Sequence of chain 1.A:
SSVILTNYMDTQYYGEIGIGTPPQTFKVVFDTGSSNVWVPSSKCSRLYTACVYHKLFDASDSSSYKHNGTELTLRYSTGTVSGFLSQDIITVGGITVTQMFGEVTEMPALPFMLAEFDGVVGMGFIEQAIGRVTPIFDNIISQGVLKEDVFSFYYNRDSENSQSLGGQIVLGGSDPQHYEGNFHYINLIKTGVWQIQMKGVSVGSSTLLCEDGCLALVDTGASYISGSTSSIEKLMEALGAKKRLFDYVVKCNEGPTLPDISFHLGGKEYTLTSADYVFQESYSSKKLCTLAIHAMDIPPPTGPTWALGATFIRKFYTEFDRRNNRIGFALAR

Binding-site contacts:
Ligand atom C3 contacts residue GLY221 of chain 1.A at 3.7 Å.
Ligand atom C22 contacts residue GLN12 of chain 1.A at 3.4 Å.
Ligand atom C5 contacts residue ASP31 of chain 1.A at 3.5 Å.
Ligand atom C2 contacts residue ASP31 of chain 1.A at 3.3 Å.
Ligand atom C5 contacts residue VAL120 of chain 1.A at 3.8 Å (hydrophobic).
Ligand atom C18 contacts residue PHE117 of chain 1.A at 3.8 Å (hydrophobic).
Ligand atom C3 contacts residue TYR76 of chain 1.A at 3.5 Å (hydrophobic).
Ligand atom C2 contacts residue ASP219 of chain 1.A at 3.6 Å.
Ligand atom C11 contacts residue GLY221 of chain 1.A at 3.8 Å.
Ligand atom C21 contacts residue ALA115 of chain 1.A at 3.3 Å (hydrophobic).
Ligand atom O1 contacts residue TYR13 of chain 1.A at 3.6 Å.
Ligand atom C13 contacts residue SER223 of chain 1.A at 3.5 Å.
Ligand atom C21 contacts residue LEU114 of chain 1.A at 3.6 Å (hydrophobic).
Ligand atom N2 contacts residue TYR76 of chain 1.A at 3.5 Å.
Ligand atom N1 contacts residue ASP219 of chain 1.A at 3.8 Å.
Ligand atom C16 contacts residue TYR13 of chain 1.A at 3.6 Å (hydrophobic).
Ligand atom C6 contacts residue VAL120 of chain 1.A at 3.8 Å (hydrophobic).
Ligand atom C8 contacts residue PHE112 of chain 1.A at 3.8 Å (hydrophobic).
Ligand atom C7 contacts residue THR78 of chain 1.A at 3.7 Å.
Ligand atom C15 contacts residue THR11 of chain 1.A at 3.3 Å.
Ligand atom C19 contacts residue PHE117 of chain 1.A at 3.6 Å (hydrophobic).
Ligand atom N3 contacts residue THR78 of chain 1.A at 3.1 Å (h-bond).
Ligand atom N4 contacts residue ASP31 of chain 1.A at 3.2 Å (salt-bridge).
Ligand atom C20 contacts residue PRO111 of chain 1.A at 3.8 Å (hydrophobic).
Ligand atom C15 contacts residue SER223 of chain 1.A at 3.6 Å.
Ligand atom O1 contacts residue VAL29 of chain 1.A at 3.7 Å.
Ligand atom N4 contacts residue GLY33 of chain 1.A at 3.5 Å.
Ligand atom N4 contacts residue ASP219 of chain 1.A at 2.8 Å (salt-bridge).
Ligand atom C16 contacts residue THR220 of chain 1.A at 3.4 Å.
Ligand atom C21 contacts residue PRO111 of chain 1.A at 3.2 Å (hydrophobic).
Ligand atom N2 contacts residue ASP31 of chain 1.A at 2.5 Å (salt-bridge).
Ligand atom C14 contacts residue THR11 of chain 1.A at 3.6 Å.
Ligand atom C4 contacts residue GLY221 of chain 1.A at 3.7 Å.
Ligand atom C3 contacts residue ASP31 of chain 1.A at 3.4 Å.
Ligand atom N3 contacts residue SER77 of chain 1.A at 3.2 Å (h-bond).
Ligand atom C15 contacts residue GLY221 of chain 1.A at 3.4 Å.
Ligand atom C6 contacts residue VAL29 of chain 1.A at 3.6 Å (hydrophobic).
Ligand atom C22 contacts residue LEU114 of chain 1.A at 3.5 Å (hydrophobic).
Ligand atom C22 contacts residue ALA115 of chain 1.A at 3.6 Å (hydrophobic).
Ligand atom C17 contacts residue GLN12 of chain 1.A at 3.4 Å.

A protein and the small-molecule ligand that binds it are described below.
Small molecule (SMILES): CCc1nc(N)nc(N)c1-c1ccc2c3ccccc3n(CCCOC)c2c1